Binding-site contacts:
Ligand atom C4 contacts residue ASP165 of chain 1.B at 3.4 Å.
Ligand atom O4 contacts residue HIS304 of chain 1.B at 3.4 Å (h-bond).
Ligand atom O5 contacts residue HIS304 of chain 1.B at 3.3 Å.
Ligand atom O6 contacts residue ASP434 of chain 1.B at 3.3 Å (salt-bridge).
Ligand atom C4 contacts residue GLN250 of chain 1.B at 3.5 Å.
Ligand atom O6 contacts residue GLN250 of chain 1.B at 2.9 Å (h-bond).
Ligand atom O3 contacts residue LYS82 of chain 1.B at 2.9 Å (salt-bridge).
Ligand atom C5 contacts residue TYR361 of chain 1.B at 3.5 Å (hydrophobic).
Ligand atom C6 contacts residue GLN250 of chain 1.B at 3.4 Å.
Ligand atom C5 contacts residue SER243 of chain 1.B at 3.5 Å.
Ligand atom C6 contacts residue ASP247 of chain 1.B at 3.5 Å.
Ligand atom O4 contacts residue ASP165 of chain 1.B at 2.6 Å (salt-bridge).
Ligand atom O3 contacts residue PHE77 of chain 1.B at 3.4 Å.
Ligand atom O4 contacts residue ASN348 of chain 1.B at 2.9 Å (h-bond).
Ligand atom O4 contacts residue TRP157 of chain 1.B at 3.2 Å (h-bond).
Ligand atom C6 contacts residue TRP143 of chain 1.B at 3.5 Å (hydrophobic).
Ligand atom O6 contacts residue ASP247 of chain 1.B at 2.7 Å (salt-bridge).
Ligand atom O6 contacts residue LYS82 of chain 1.B at 3.1 Å (salt-bridge).
Ligand atom O4 contacts residue ASP434 of chain 1.B at 2.6 Å (salt-bridge).
Ligand atom O6 contacts residue TRP307 of chain 1.B at 2.9 Å.
Ligand atom C6 contacts residue SER243 of chain 1.B at 3.4 Å.
Ligand atom C3 contacts residue ASP434 of chain 1.B at 3.4 Å.
Ligand atom C6 contacts residue LEU164 of chain 1.B at 3.6 Å (hydrophobic).
Ligand atom O4 contacts residue PRO162 of chain 1.B at 3.4 Å.
Ligand atom O4 contacts residue TRP143 of chain 1.B at 3.0 Å (h-bond).
Ligand atom O3 contacts residue ASP165 of chain 1.B at 2.7 Å (salt-bridge).
Ligand atom O6 contacts residue GLU168 of chain 1.B at 2.7 Å (salt-bridge).
Ligand atom C4 contacts residue ASP434 of chain 1.B at 3.4 Å.
Ligand atom C6 contacts residue GLU168 of chain 1.B at 3.5 Å.
Ligand atom O3 contacts residue GLN250 of chain 1.B at 2.8 Å (h-bond).
Ligand atom O4 contacts residue SER81 of chain 1.B at 3.3 Å.
Ligand atom O3 contacts residue HIS304 of chain 1.B at 3.0 Å (h-bond).
Ligand atom C4 contacts residue ASP60 of chain 1.B at 3.2 Å.
Ligand atom O4 contacts residue LYS82 of chain 1.B at 2.8 Å (salt-bridge).
Ligand atom C3 contacts residue ASP165 of chain 1.B at 3.2 Å.
Ligand atom O3 contacts residue TRP143 of chain 1.B at 3.3 Å.
Ligand atom O6 contacts residue SER363 of chain 1.B at 2.8 Å (h-bond).
Ligand atom O4 contacts residue GLN250 of chain 1.B at 2.8 Å (h-bond).
Ligand atom O6 contacts residue ASP60 of chain 1.B at 2.7 Å (salt-bridge).
Ligand atom O4 contacts residue ASP60 of chain 1.B at 2.6 Å (salt-bridge).

A small-molecule ligand and the protein it binds are described below.
Small molecule (SMILES): OC[C@H]1O[C@@H](O[C@H]2[C@H](O[C@H]3[C@H](O[C@H]4[C@H](O[C@H]5[C@H](O[C@H]6[C@H](O[C@@H]7[C@@H](O)[C@H](O)[C@@H](CO)O[C@H]7O)O[C@H](CO)[C@@H](O)[C@@H]6O)O[C@H](CO)[C@@H](O)[C@@H]5O)O[C@H](CO)[C@@H](O)[C@@H]4O)O[C@H](CO)[C@@H](O)[C@@H]3O)O[C@H](CO)[C@@H](O)[C@@H]2O)[C@H](O)[C@@H](O)[C@@H]1O

Sequence of chain 1.B:
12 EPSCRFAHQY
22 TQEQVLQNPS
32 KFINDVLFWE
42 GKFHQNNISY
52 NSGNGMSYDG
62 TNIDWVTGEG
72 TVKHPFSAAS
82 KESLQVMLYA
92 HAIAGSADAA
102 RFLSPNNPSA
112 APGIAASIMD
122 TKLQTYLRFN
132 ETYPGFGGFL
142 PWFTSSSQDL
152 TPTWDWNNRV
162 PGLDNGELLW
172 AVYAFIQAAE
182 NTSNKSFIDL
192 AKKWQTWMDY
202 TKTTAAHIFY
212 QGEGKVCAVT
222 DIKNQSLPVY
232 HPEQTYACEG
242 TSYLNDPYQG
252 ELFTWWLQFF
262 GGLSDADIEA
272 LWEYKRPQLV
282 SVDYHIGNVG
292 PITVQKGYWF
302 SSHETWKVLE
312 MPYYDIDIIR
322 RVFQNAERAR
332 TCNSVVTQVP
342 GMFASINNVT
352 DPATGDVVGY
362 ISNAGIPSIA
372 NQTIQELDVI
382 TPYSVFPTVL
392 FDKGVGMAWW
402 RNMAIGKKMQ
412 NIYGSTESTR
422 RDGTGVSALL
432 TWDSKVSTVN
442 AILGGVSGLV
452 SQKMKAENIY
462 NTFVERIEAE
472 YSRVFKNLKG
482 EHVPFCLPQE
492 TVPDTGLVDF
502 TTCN